Sequence of chain 1.C:
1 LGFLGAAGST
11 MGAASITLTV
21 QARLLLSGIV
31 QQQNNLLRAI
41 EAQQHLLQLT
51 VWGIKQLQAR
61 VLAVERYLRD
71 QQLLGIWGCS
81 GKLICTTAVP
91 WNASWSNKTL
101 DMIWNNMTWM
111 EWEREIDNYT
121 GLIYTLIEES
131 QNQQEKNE

Binding-site contacts:
Ligand atom C1 contacts residue ASN92 of chain 1.C at 1.4 Å.
Ligand atom O6 contacts residue SER94 of chain 1.C at 3.6 Å.
Ligand atom C5 contacts residue ASN92 of chain 1.C at 3.7 Å.
Ligand atom C5 contacts residue SER94 of chain 1.C at 4.3 Å.
Ligand atom C8 contacts residue ASN92 of chain 1.C at 3.7 Å.
Ligand atom C4 contacts residue ASN92 of chain 1.C at 4.2 Å.
Ligand atom O5 contacts residue SER94 of chain 1.C at 3.1 Å (h-bond).
Ligand atom O5 contacts residue ASN92 of chain 1.C at 2.4 Å (h-bond).
Ligand atom C3 contacts residue ASN92 of chain 1.C at 3.8 Å.
Ligand atom C7 contacts residue ASN92 of chain 1.C at 3.3 Å.
Ligand atom N2 contacts residue ASN92 of chain 1.C at 2.9 Å (h-bond).
Ligand atom C1 contacts residue SER94 of chain 1.C at 3.7 Å.
Ligand atom O7 contacts residue ASN92 of chain 1.C at 3.9 Å.
Ligand atom C2 contacts residue ASN92 of chain 1.C at 2.5 Å.
Ligand atom C6 contacts residue SER94 of chain 1.C at 4.0 Å.

A small-molecule ligand and the protein it binds are described below.
Small molecule (SMILES): CC(=O)N[C@H]1[C@H](O[C@H]2[C@H](O)[C@@H](NC(C)=O)CO[C@@H]2CO)O[C@H](CO)[C@@H](O)[C@@H]1O